Sequence of chain 29.A:
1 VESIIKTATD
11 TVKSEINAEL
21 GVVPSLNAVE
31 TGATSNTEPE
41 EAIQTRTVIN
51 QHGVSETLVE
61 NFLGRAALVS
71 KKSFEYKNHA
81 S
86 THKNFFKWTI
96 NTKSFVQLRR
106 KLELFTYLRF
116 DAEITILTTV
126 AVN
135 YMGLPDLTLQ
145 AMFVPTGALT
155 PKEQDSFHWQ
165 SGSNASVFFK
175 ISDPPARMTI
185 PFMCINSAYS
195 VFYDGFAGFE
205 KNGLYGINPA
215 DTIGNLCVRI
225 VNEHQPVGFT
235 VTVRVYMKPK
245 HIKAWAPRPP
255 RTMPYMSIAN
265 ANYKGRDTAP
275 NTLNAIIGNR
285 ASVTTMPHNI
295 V

This small molecule binds to this protein.
Small molecule (SMILES): CC(=O)N[C@H]1[C@H]([C@H](O)[C@H](O)CO)O[C@@](OC[C@H]2O[C@@H](O[C@H]3[C@H](O)[C@@H](O)[C@H](O)O[C@@H]3CO)[C@H](O)[C@@H](O)[C@H]2O)(C(=O)O)C[C@@H]1O

Sequence of chain 29.C:
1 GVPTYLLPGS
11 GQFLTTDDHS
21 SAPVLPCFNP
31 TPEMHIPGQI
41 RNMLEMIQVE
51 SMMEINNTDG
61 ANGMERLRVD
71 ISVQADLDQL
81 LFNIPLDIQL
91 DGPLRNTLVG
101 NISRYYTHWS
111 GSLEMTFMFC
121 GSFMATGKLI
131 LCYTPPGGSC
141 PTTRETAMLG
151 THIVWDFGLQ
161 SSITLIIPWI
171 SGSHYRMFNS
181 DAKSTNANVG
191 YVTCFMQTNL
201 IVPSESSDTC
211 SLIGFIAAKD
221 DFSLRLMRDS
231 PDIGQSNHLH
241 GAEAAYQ

Binding-site contacts:
Ligand atom C4 contacts residue ARG104 of chain 29.C at 3.9 Å.
Ligand atom N5 contacts residue ASP232 of chain 29.C at 4.1 Å.
Ligand atom C3 contacts residue PRO274 of chain 29.A at 3.8 Å (hydrophobic).
Ligand atom O6 contacts residue PRO274 of chain 29.A at 3.7 Å.
Ligand atom C3 contacts residue ASP232 of chain 29.C at 4.0 Å.
Ligand atom C3 contacts residue ARG95 of chain 29.C at 3.9 Å.
Ligand atom C5 contacts residue PRO274 of chain 29.A at 4.0 Å (hydrophobic).
Ligand atom C3 contacts residue ARG104 of chain 29.C at 3.8 Å.
Ligand atom O3 contacts residue GLY282 of chain 29.A at 3.4 Å.
Ligand atom O7 contacts residue PRO274 of chain 29.A at 3.4 Å.
Ligand atom O3 contacts residue PRO274 of chain 29.A at 3.8 Å.
Ligand atom O4 contacts residue ASP232 of chain 29.C at 2.7 Å (salt-bridge).
Ligand atom O10 contacts residue ASN275 of chain 29.A at 2.9 Å (h-bond).
Ligand atom N5 contacts residue ASN275 of chain 29.A at 3.6 Å (h-bond).
Ligand atom O4 contacts residue ARG95 of chain 29.C at 3.6 Å (salt-bridge).
Ligand atom C3 contacts residue PRO274 of chain 29.A at 4.1 Å (hydrophobic).
Ligand atom O1B contacts residue ARG104 of chain 29.C at 2.8 Å (salt-bridge).
Ligand atom C4 contacts residue ASP91 of chain 29.C at 3.2 Å.
Ligand atom O4 contacts residue ASN275 of chain 29.A at 3.0 Å (h-bond).
Ligand atom C11 contacts residue ILE233 of chain 29.C at 3.8 Å (hydrophobic).
Ligand atom C4 contacts residue ASP232 of chain 29.C at 3.5 Å.
Ligand atom O10 contacts residue ARG270 of chain 29.A at 3.3 Å.
Ligand atom C5 contacts residue ASN275 of chain 29.A at 3.6 Å.
Ligand atom O7 contacts residue ARG270 of chain 29.A at 3.8 Å.
Ligand atom C1 contacts residue ARG104 of chain 29.C at 3.6 Å.
Ligand atom C10 contacts residue ASN275 of chain 29.A at 3.3 Å.
Ligand atom C4 contacts residue PRO274 of chain 29.A at 4.0 Å (hydrophobic).
Ligand atom C11 contacts residue ASP232 of chain 29.C at 3.8 Å.
Ligand atom N5 contacts residue PRO231 of chain 29.C at 2.9 Å (h-bond).
Ligand atom C11 contacts residue PRO231 of chain 29.C at 3.7 Å (hydrophobic).
Ligand atom C5 contacts residue PRO231 of chain 29.C at 3.7 Å (hydrophobic).
Ligand atom O6 contacts residue ASP91 of chain 29.C at 3.1 Å.
Ligand atom C4 contacts residue PRO231 of chain 29.C at 3.5 Å (hydrophobic).
Ligand atom C10 contacts residue PRO231 of chain 29.C at 3.8 Å (hydrophobic).
Ligand atom C11 contacts residue GLY234 of chain 29.C at 3.8 Å.
Ligand atom C4 contacts residue ASN275 of chain 29.A at 3.8 Å.
Ligand atom O3 contacts residue ASP91 of chain 29.C at 4.0 Å.
Ligand atom O4 contacts residue PRO231 of chain 29.C at 3.8 Å.
Ligand atom O4 contacts residue ASP91 of chain 29.C at 2.7 Å (salt-bridge).
Ligand atom C6 contacts residue ASP91 of chain 29.C at 3.8 Å.